A small-molecule ligand and the protein it binds are described below.
Small molecule (SMILES): O=C(O)c1ccc2nc(-c3cc(Cl)cc(Cl)c3)oc2c1

Binding-site contacts:
Ligand atom OAL contacts residue ALA99 of chain 2.A at 3.3 Å.
Ligand atom CAI contacts residue 3MI1 of chain 2.C at 0.4 Å.
Ligand atom OAL contacts residue 3MI1 of chain 2.C at 0.6 Å (h-bond).
Ligand atom NAK contacts residue 3MI1 of chain 2.C at 0.6 Å (h-bond).
Ligand atom CAR contacts residue LEU8 of chain 1.A at 3.7 Å (hydrophobic).
Ligand atom CAH contacts residue 3MI1 of chain 2.C at 0.4 Å.
Ligand atom CAG contacts residue 3MI1 of chain 2.C at 0.3 Å.
Ligand atom CAO contacts residue 3MI1 of chain 2.C at 0.4 Å.
Ligand atom CAQ contacts residue 3MI1 of chain 2.C at 0.4 Å.
Ligand atom CAE contacts residue 3MI1 of chain 2.C at 0.7 Å.
Ligand atom CAP contacts residue LYS6 of chain 2.A at 3.8 Å.
Ligand atom CAJ contacts residue 3MI1 of chain 2.C at 0.8 Å.
Ligand atom CLC contacts residue 3MI1 of chain 2.C at 0.6 Å.
Ligand atom NAK contacts residue LEU8 of chain 2.A at 3.6 Å.
Ligand atom OAL contacts residue LEU8 of chain 1.A at 3.3 Å.
Ligand atom CLD contacts residue 3MI1 of chain 2.C at 0.6 Å.
Ligand atom OAB contacts residue 3MI1 of chain 2.C at 2.5 Å (h-bond).
Ligand atom CAN contacts residue 3MI1 of chain 2.C at 0.4 Å.
Ligand atom CAP contacts residue 3MI1 of chain 2.C at 0.8 Å.
Ligand atom CAM contacts residue 3MI1 of chain 2.C at 2.0 Å.
Ligand atom CAT contacts residue 3MI1 of chain 2.C at 0.7 Å.
Ligand atom CAS contacts residue 3MI1 of chain 2.C at 0.7 Å.
Ligand atom CAP contacts residue LYS6 of chain 1.A at 3.8 Å.
Ligand atom OAA contacts residue 3MI1 of chain 2.C at 3.1 Å.
Ligand atom CLD contacts residue LEU101 of chain 1.A at 3.6 Å.
Ligand atom CLD contacts residue THR110 of chain 2.A at 3.8 Å.
Ligand atom CAR contacts residue 3MI1 of chain 2.C at 0.5 Å.
Ligand atom CLC contacts residue THR110 of chain 1.A at 3.8 Å.
Ligand atom CAF contacts residue 3MI1 of chain 2.C at 0.8 Å.
Ligand atom CLC contacts residue SER108 of chain 1.A at 3.5 Å.
Ligand atom CAT contacts residue LEU8 of chain 1.A at 3.6 Å (hydrophobic).
Ligand atom CAM contacts residue LYS6 of chain 2.A at 3.8 Å.
Ligand atom CLC contacts residue THR109 of chain 1.A at 3.7 Å.
Ligand atom OAB contacts residue LYS6 of chain 2.A at 3.8 Å.
Ligand atom CAE contacts residue LYS6 of chain 1.A at 3.6 Å.
Ligand atom CLD contacts residue SER108 of chain 2.A at 3.5 Å.
Ligand atom CAO contacts residue LEU101 of chain 1.A at 3.8 Å (hydrophobic).
Ligand atom CLD contacts residue THR109 of chain 2.A at 3.6 Å.
Ligand atom NAK contacts residue ALA99 of chain 1.A at 3.8 Å.
Ligand atom CAG contacts residue LEU101 of chain 1.A at 3.7 Å (hydrophobic).

Sequence of chain 1.A:
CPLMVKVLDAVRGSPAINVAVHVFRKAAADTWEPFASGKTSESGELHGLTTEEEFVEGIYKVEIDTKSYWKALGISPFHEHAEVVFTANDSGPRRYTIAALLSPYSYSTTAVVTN

Sequence of chain 2.A:
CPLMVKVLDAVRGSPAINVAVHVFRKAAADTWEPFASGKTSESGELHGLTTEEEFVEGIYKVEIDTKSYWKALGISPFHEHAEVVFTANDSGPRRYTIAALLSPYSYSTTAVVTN